Sequence of chain 1.A:
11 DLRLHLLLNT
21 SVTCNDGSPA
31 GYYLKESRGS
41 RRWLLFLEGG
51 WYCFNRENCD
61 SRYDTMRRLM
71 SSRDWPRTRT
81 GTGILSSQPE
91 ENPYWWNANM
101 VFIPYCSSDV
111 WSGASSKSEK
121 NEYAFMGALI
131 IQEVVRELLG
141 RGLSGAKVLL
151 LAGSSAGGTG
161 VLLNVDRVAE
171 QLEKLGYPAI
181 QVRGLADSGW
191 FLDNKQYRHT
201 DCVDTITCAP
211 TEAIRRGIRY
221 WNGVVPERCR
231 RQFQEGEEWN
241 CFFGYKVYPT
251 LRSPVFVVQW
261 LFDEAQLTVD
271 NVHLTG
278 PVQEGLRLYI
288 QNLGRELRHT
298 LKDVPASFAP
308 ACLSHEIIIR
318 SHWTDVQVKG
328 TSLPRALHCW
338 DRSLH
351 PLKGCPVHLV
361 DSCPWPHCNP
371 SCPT

A protein and the small-molecule ligand that binds it are described below.
Small molecule (SMILES): OCc1cn(-c2ccc(Cl)cc2)nn1

Binding-site contacts:
Ligand atom CL1 contacts residue PHE242 of chain 1.A at 3.9 Å.
Ligand atom C6 contacts residue TYR52 of chain 1.A at 4.0 Å (hydrophobic).
Ligand atom C4 contacts residue PHE191 of chain 1.A at 3.7 Å (hydrophobic).
Ligand atom N1 contacts residue PHE191 of chain 1.A at 3.7 Å.
Ligand atom C8 contacts residue SER155 of chain 1.A at 3.2 Å.
Ligand atom C9 contacts residue TRP51 of chain 1.A at 3.4 Å (hydrophobic).
Ligand atom O1 contacts residue SER155 of chain 1.A at 2.2 Å (h-bond).
Ligand atom C7 contacts residue ALA265 of chain 1.A at 4.2 Å (hydrophobic).
Ligand atom C2 contacts residue PHE191 of chain 1.A at 3.5 Å (hydrophobic).
Ligand atom C9 contacts residue ALA265 of chain 1.A at 3.8 Å (hydrophobic).
Ligand atom N2 contacts residue ALA156 of chain 1.A at 3.5 Å (h-bond).
Ligand atom C4 contacts residue THR159 of chain 1.A at 4.0 Å.
Ligand atom C5 contacts residue THR159 of chain 1.A at 4.0 Å.
Ligand atom N3 contacts residue TYR52 of chain 1.A at 4.2 Å.
Ligand atom O1 contacts residue GLY50 of chain 1.A at 4.2 Å.
Ligand atom C7 contacts residue TRP51 of chain 1.A at 3.8 Å (hydrophobic).
Ligand atom O1 contacts residue HIS312 of chain 1.A at 3.4 Å (h-bond).
Ligand atom N2 contacts residue SER155 of chain 1.A at 3.1 Å (h-bond).
Ligand atom C7 contacts residue PHE191 of chain 1.A at 3.5 Å (hydrophobic).
Ligand atom N1 contacts residue TRP51 of chain 1.A at 4.1 Å.
Ligand atom C9 contacts residue HIS312 of chain 1.A at 3.7 Å.
Ligand atom N1 contacts residue TYR52 of chain 1.A at 4.2 Å.
Ligand atom N3 contacts residue SER155 of chain 1.A at 4.1 Å.
Ligand atom C9 contacts residue SER155 of chain 1.A at 3.0 Å.
Ligand atom C1 contacts residue TYR52 of chain 1.A at 4.3 Å (hydrophobic).
Ligand atom C1 contacts residue PHE191 of chain 1.A at 3.6 Å (hydrophobic).
Ligand atom C5 contacts residue TYR52 of chain 1.A at 4.2 Å (hydrophobic).
Ligand atom CL1 contacts residue PHE191 of chain 1.A at 4.3 Å.
Ligand atom C8 contacts residue TRP51 of chain 1.A at 3.7 Å (hydrophobic).
Ligand atom C3 contacts residue PHE191 of chain 1.A at 3.5 Å (hydrophobic).
Ligand atom C8 contacts residue ALA156 of chain 1.A at 4.3 Å (hydrophobic).
Ligand atom C5 contacts residue PHE191 of chain 1.A at 3.5 Å (hydrophobic).
Ligand atom C7 contacts residue SER155 of chain 1.A at 4.2 Å.
Ligand atom C6 contacts residue PHE191 of chain 1.A at 3.4 Å (hydrophobic).
Ligand atom N2 contacts residue GLY50 of chain 1.A at 4.3 Å.
Ligand atom O1 contacts residue TRP51 of chain 1.A at 3.7 Å.
Ligand atom N2 contacts residue TRP51 of chain 1.A at 3.1 Å (h-bond).
Ligand atom CL1 contacts residue PHE243 of chain 1.A at 3.5 Å.
Ligand atom N3 contacts residue ALA156 of chain 1.A at 3.5 Å.
Ligand atom N3 contacts residue TRP51 of chain 1.A at 3.8 Å.